Binding-site contacts:
Ligand atom N2 contacts residue ASN485 of chain 1.A at 3.0 Å (h-bond).
Ligand atom C4 contacts residue ASN485 of chain 1.A at 4.2 Å.
Ligand atom O3 contacts residue ARG465 of chain 1.A at 3.8 Å.
Ligand atom C3 contacts residue ASN485 of chain 1.A at 3.8 Å.
Ligand atom O7 contacts residue SER466 of chain 1.A at 4.4 Å.
Ligand atom C8 contacts residue LYS469 of chain 1.A at 4.0 Å.
Ligand atom O5 contacts residue ASN485 of chain 1.A at 2.3 Å (h-bond).
Ligand atom C8 contacts residue GLU482 of chain 1.A at 3.6 Å.
Ligand atom C8 contacts residue ARG465 of chain 1.A at 4.3 Å.
Ligand atom C1 contacts residue ASN485 of chain 1.A at 1.4 Å.
Ligand atom C7 contacts residue GLU482 of chain 1.A at 4.2 Å.
Ligand atom O7 contacts residue ARG465 of chain 1.A at 3.7 Å.
Ligand atom C7 contacts residue ARG465 of chain 1.A at 4.0 Å.
Ligand atom C2 contacts residue ASN485 of chain 1.A at 2.5 Å.
Ligand atom O7 contacts residue GLU482 of chain 1.A at 4.5 Å.
Ligand atom C5 contacts residue ASN485 of chain 1.A at 3.7 Å.
Ligand atom O7 contacts residue ASN485 of chain 1.A at 3.5 Å (h-bond).
Ligand atom N2 contacts residue ARG465 of chain 1.A at 4.4 Å.
Ligand atom C7 contacts residue ASN485 of chain 1.A at 3.5 Å.

This small molecule binds to this protein.
Small molecule (SMILES): CC(=O)N[C@@H]1[C@@H](O)[C@H](O)[C@@H](CO)O[C@H]1O

Sequence of chain 1.A:
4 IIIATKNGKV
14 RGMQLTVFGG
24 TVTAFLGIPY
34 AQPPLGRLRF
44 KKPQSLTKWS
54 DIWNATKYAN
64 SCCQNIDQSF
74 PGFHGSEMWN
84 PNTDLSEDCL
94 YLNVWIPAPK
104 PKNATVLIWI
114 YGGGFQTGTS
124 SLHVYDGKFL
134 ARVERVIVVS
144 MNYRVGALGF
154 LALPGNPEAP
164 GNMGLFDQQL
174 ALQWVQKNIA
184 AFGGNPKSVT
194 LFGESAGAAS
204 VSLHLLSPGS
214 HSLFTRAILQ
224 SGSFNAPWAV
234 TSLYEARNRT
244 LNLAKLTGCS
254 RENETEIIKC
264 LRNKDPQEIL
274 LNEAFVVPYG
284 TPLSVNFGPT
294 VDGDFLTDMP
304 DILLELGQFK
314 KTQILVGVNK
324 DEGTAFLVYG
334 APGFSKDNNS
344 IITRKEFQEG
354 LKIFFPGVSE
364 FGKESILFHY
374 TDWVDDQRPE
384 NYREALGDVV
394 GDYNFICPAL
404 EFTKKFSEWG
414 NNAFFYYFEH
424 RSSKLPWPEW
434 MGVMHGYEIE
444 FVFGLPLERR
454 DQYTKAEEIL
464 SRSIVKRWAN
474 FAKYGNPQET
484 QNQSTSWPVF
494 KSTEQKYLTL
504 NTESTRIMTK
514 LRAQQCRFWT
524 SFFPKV